Sequence of chain 2.B:
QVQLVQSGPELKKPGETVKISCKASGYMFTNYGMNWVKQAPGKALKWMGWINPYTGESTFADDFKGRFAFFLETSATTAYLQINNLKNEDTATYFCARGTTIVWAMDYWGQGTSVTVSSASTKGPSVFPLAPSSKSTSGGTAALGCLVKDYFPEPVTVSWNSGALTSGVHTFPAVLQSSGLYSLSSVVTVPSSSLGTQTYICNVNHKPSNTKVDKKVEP

A protein and the small-molecule ligand that binds it are described below.
Small molecule (SMILES): C[C@]12CCC(=O)C[C@H]1CC[C@@H]1[C@@H]2CC[C@]2(C)C(=O)CC[C@@H]12

Sequence of chain 2.A:
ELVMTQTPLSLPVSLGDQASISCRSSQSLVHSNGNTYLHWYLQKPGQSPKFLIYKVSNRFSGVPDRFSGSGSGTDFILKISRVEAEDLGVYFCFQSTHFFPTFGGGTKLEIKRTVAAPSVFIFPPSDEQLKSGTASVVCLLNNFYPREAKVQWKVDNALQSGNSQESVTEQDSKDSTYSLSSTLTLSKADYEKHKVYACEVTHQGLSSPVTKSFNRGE

Binding-site contacts:
Ligand atom C16 contacts residue PHE94 of chain 2.A at 4.5 Å (hydrophobic).
Ligand atom C14 contacts residue TRP104 of chain 2.B at 4.3 Å (hydrophobic).
Ligand atom C7 contacts residue TRP104 of chain 2.B at 4.3 Å (hydrophobic).
Ligand atom C18 contacts residue ASN35 of chain 2.B at 3.5 Å.
Ligand atom O17 contacts residue ALA105 of chain 2.B at 4.0 Å.
Ligand atom C14 contacts residue SER96 of chain 2.A at 4.5 Å.
Ligand atom C6 contacts residue SER96 of chain 2.A at 3.9 Å.
Ligand atom C17 contacts residue ALA105 of chain 2.B at 4.4 Å (hydrophobic).
Ligand atom C12 contacts residue TRP50 of chain 2.B at 4.2 Å (hydrophobic).
Ligand atom C15 contacts residue PHE94 of chain 2.A at 4.5 Å (hydrophobic).
Ligand atom C11 contacts residue TRP50 of chain 2.B at 3.7 Å (hydrophobic).
Ligand atom C18 contacts residue TRP50 of chain 2.B at 3.4 Å (hydrophobic).
Ligand atom C7 contacts residue SER96 of chain 2.A at 3.6 Å.
Ligand atom C12 contacts residue THR101 of chain 2.B at 4.0 Å.
Ligand atom C16 contacts residue TRP104 of chain 2.B at 3.9 Å (hydrophobic).
Ligand atom O3 contacts residue ASN33 of chain 1.A at 3.0 Å (h-bond).
Ligand atom C17 contacts residue TRP104 of chain 2.B at 4.3 Å (hydrophobic).
Ligand atom C4 contacts residue TRP104 of chain 2.B at 3.6 Å (hydrophobic).
Ligand atom C15 contacts residue SER96 of chain 2.A at 3.7 Å.
Ligand atom C15 contacts residue ASN35 of chain 2.B at 4.5 Å.
Ligand atom C3 contacts residue ASN33 of chain 1.A at 3.7 Å.
Ligand atom O17 contacts residue ASN35 of chain 2.B at 3.4 Å (h-bond).
Ligand atom C2 contacts residue TRP104 of chain 1.B at 4.5 Å (hydrophobic).
Ligand atom C17 contacts residue ASN35 of chain 2.B at 3.6 Å.
Ligand atom C7 contacts residue PRO101 of chain 2.A at 4.1 Å (hydrophobic).
Ligand atom C3 contacts residue TRP104 of chain 2.B at 3.7 Å (hydrophobic).
Ligand atom O3 contacts residue TRP104 of chain 2.B at 3.7 Å.
Ligand atom O3 contacts residue TRP104 of chain 1.B at 4.4 Å.
Ligand atom C19 contacts residue TRP50 of chain 2.B at 3.5 Å (hydrophobic).
Ligand atom C15 contacts residue TRP104 of chain 2.B at 4.0 Å (hydrophobic).
Ligand atom C13 contacts residue TRP50 of chain 2.B at 4.5 Å (hydrophobic).
Ligand atom C17 contacts residue GLY99 of chain 2.B at 4.5 Å.
Ligand atom C16 contacts residue ALA105 of chain 2.B at 4.2 Å (hydrophobic).
Ligand atom C18 contacts residue TRP47 of chain 2.B at 4.2 Å (hydrophobic).
Ligand atom C2 contacts residue ASN33 of chain 1.A at 3.9 Å.
Ligand atom C2 contacts residue TRP104 of chain 2.B at 4.1 Å (hydrophobic).
Ligand atom C15 contacts residue PRO101 of chain 2.A at 3.8 Å (hydrophobic).
Ligand atom C16 contacts residue ASN35 of chain 2.B at 3.6 Å.
Ligand atom C13 contacts residue ASN35 of chain 2.B at 4.3 Å.
Ligand atom O17 contacts residue GLY99 of chain 2.B at 3.3 Å.

Sequence of chain 1.B:
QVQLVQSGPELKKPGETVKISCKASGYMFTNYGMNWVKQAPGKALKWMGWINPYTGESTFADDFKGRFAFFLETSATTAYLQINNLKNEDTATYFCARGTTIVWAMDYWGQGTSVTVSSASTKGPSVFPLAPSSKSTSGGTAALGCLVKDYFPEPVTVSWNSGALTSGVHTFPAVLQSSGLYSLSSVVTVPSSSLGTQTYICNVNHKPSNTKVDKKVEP

Sequence of chain 1.A:
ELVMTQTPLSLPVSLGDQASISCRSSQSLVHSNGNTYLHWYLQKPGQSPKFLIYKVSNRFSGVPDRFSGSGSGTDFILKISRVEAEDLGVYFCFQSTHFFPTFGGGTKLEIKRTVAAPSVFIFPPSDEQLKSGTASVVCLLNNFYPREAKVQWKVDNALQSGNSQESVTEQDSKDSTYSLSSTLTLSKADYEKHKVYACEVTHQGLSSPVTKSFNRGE